Binding-site contacts:
Ligand atom C7 contacts residue ASN256 of chain 1.B at 3.7 Å.
Ligand atom C2 contacts residue LYS231 of chain 1.B at 4.3 Å.
Ligand atom O7 contacts residue TRP145 of chain 1.B at 3.9 Å.
Ligand atom C1 contacts residue HIS234 of chain 1.B at 3.5 Å.
Ligand atom N2 contacts residue TYR143 of chain 1.B at 4.1 Å.
Ligand atom O7 contacts residue TYR143 of chain 1.B at 4.0 Å.
Ligand atom C1 contacts residue ASN256 of chain 1.B at 1.4 Å.
Ligand atom C3 contacts residue ASN256 of chain 1.B at 3.8 Å.
Ligand atom O3 contacts residue LYS231 of chain 1.B at 3.0 Å (salt-bridge).
Ligand atom N2 contacts residue ASN256 of chain 1.B at 3.0 Å (h-bond).
Ligand atom C6 contacts residue HIS234 of chain 1.B at 3.6 Å.
Ligand atom O5 contacts residue HIS234 of chain 1.B at 2.7 Å (h-bond).
Ligand atom C5 contacts residue HIS234 of chain 1.B at 3.4 Å.
Ligand atom C3 contacts residue LYS231 of chain 1.B at 4.3 Å.
Ligand atom C2 contacts residue ASN256 of chain 1.B at 2.5 Å.
Ligand atom O7 contacts residue ARG206 of chain 1.B at 3.2 Å (salt-bridge).
Ligand atom C7 contacts residue ARG206 of chain 1.B at 3.9 Å.
Ligand atom C8 contacts residue ARG206 of chain 1.B at 3.8 Å.
Ligand atom C5 contacts residue ASN256 of chain 1.B at 3.6 Å.
Ligand atom O5 contacts residue ASN256 of chain 1.B at 2.4 Å (h-bond).
Ligand atom O7 contacts residue ASN256 of chain 1.B at 3.9 Å.
Ligand atom C4 contacts residue ASN256 of chain 1.B at 4.2 Å.
Ligand atom O3 contacts residue ASN256 of chain 1.B at 4.1 Å.

A small-molecule ligand and the protein it binds are described below.
Small molecule (SMILES): CC(=O)N[C@H]1[C@H](O[C@H]2[C@H](O)[C@@H](NC(C)=O)CO[C@@H]2CO)O[C@H](CO)[C@@H](O)[C@@H]1O

Sequence of chain 1.B:
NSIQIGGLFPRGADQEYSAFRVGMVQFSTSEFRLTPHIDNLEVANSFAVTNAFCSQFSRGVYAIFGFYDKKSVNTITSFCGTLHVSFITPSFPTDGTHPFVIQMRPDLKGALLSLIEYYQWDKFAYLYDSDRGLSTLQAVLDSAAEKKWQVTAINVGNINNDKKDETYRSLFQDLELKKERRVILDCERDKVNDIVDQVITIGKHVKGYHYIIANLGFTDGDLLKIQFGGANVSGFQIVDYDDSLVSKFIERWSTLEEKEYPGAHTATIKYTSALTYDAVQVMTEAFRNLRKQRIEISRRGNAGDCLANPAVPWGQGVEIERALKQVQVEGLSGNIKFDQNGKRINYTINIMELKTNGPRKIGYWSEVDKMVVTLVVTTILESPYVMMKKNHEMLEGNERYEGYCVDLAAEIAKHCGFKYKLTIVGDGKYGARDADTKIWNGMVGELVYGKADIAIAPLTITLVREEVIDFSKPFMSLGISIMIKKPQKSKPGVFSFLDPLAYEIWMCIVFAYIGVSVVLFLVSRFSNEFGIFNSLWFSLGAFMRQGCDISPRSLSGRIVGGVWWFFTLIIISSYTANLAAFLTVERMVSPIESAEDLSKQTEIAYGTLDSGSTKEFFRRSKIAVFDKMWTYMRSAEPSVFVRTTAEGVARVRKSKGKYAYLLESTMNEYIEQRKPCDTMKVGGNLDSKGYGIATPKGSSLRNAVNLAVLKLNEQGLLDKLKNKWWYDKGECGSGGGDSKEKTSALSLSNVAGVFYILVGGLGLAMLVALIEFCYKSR